A protein and the small-molecule ligand that binds it are described below.
Small molecule (SMILES): Oc1ccc(F)cc1

Binding-site contacts:
Ligand atom O1 contacts residue HEM1 of chain 1.G at 2.7 Å (h-bond).
Ligand atom C1 contacts residue THR56 of chain 1.B at 4.4 Å.
Ligand atom F1 contacts residue HEM1 of chain 1.G at 3.9 Å.
Ligand atom C1 contacts residue TYR38 of chain 1.B at 4.3 Å (hydrophobic).
Ligand atom C1 contacts residue HIS55 of chain 1.B at 0.7 Å.
Ligand atom C4 contacts residue HEM1 of chain 1.G at 4.2 Å.
Ligand atom F1 contacts residue VAL59 of chain 1.B at 3.4 Å.
Ligand atom O1 contacts residue THR56 of chain 1.B at 4.4 Å.
Ligand atom C1 contacts residue HEM1 of chain 1.G at 3.4 Å.
Ligand atom C5 contacts residue HEM1 of chain 1.G at 3.0 Å.
Ligand atom C5 contacts residue HIS55 of chain 1.B at 1.9 Å.
Ligand atom O1 contacts residue TYR38 of chain 1.B at 3.5 Å (h-bond).
Ligand atom C6 contacts residue HIS55 of chain 1.B at 0.8 Å.
Ligand atom C4 contacts residue VAL59 of chain 1.B at 3.0 Å (hydrophobic).
Ligand atom C3 contacts residue PHE21 of chain 1.B at 3.1 Å (hydrophobic).
Ligand atom C5 contacts residue VAL59 of chain 1.B at 3.2 Å (hydrophobic).
Ligand atom C4 contacts residue PHE21 of chain 1.B at 3.3 Å (hydrophobic).
Ligand atom C2 contacts residue TYR38 of chain 1.B at 4.3 Å (hydrophobic).
Ligand atom C3 contacts residue THR56 of chain 1.B at 3.7 Å.
Ligand atom F1 contacts residue PHE21 of chain 1.B at 2.9 Å.
Ligand atom C2 contacts residue THR56 of chain 1.B at 3.5 Å.
Ligand atom C2 contacts residue VAL59 of chain 1.B at 3.8 Å (hydrophobic).
Ligand atom C6 contacts residue HEM1 of chain 1.G at 3.2 Å.
Ligand atom C1 contacts residue VAL59 of chain 1.B at 4.0 Å (hydrophobic).
Ligand atom C5 contacts residue PHE35 of chain 1.B at 3.8 Å (hydrophobic).
Ligand atom C3 contacts residue VAL59 of chain 1.B at 3.3 Å (hydrophobic).
Ligand atom O1 contacts residue HIS55 of chain 1.B at 1.3 Å.
Ligand atom F1 contacts residue HIS55 of chain 1.B at 3.8 Å.
Ligand atom C5 contacts residue PHE21 of chain 1.B at 4.3 Å (hydrophobic).
Ligand atom C6 contacts residue PHE35 of chain 1.B at 3.9 Å (hydrophobic).
Ligand atom C2 contacts residue PHE21 of chain 1.B at 3.7 Å (hydrophobic).
Ligand atom C1 contacts residue PHE35 of chain 1.B at 4.4 Å (hydrophobic).
Ligand atom C6 contacts residue VAL59 of chain 1.B at 3.7 Å (hydrophobic).
Ligand atom C4 contacts residue PHE35 of chain 1.B at 4.1 Å (hydrophobic).
Ligand atom C3 contacts residue HIS55 of chain 1.B at 1.9 Å.
Ligand atom C2 contacts residue HIS55 of chain 1.B at 0.8 Å.
Ligand atom C4 contacts residue HIS55 of chain 1.B at 2.4 Å.

Sequence of chain 1.B:
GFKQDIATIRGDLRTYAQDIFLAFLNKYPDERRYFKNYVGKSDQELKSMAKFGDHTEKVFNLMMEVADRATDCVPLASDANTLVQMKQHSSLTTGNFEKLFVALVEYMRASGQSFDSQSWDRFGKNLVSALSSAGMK